A protein and the small-molecule ligand that binds it are described below.
Small molecule (SMILES): C/C=C(\C)[C@H](O)[C@H](C)/C=C(C)/C=C/C/C(C)=C/Cc1nc(OC)cc(O)c1C

Sequence of chain 1.E:
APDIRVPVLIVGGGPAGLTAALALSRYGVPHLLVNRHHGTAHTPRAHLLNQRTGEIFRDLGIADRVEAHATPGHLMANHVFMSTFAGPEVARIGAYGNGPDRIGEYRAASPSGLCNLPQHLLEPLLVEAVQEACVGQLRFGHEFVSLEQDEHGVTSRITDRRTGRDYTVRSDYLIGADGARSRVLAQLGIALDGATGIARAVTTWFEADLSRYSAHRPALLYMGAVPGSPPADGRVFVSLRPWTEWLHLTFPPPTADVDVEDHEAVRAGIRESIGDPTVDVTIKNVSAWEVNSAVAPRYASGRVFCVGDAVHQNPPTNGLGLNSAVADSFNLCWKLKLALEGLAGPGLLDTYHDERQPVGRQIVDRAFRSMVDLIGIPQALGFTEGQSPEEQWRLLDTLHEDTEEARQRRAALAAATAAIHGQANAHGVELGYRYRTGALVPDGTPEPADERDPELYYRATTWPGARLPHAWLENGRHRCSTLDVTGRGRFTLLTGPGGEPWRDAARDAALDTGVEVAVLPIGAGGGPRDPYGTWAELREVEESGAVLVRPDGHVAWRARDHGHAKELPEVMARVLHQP

Binding-site contacts:
Ligand atom CAE contacts residue LEU231 of chain 1.E at 3.7 Å (hydrophobic).
Ligand atom CAI contacts residue LEU58 of chain 1.E at 3.7 Å (hydrophobic).
Ligand atom CAC contacts residue LEU231 of chain 1.E at 3.9 Å (hydrophobic).
Ligand atom NAD contacts residue PRO326 of chain 1.E at 3.5 Å (h-bond).
Ligand atom CAA contacts residue HIS57 of chain 1.E at 3.5 Å.
Ligand atom CAL contacts residue THR327 of chain 1.E at 3.5 Å.
Ligand atom CAJ contacts residue VAL248 of chain 1.E at 3.8 Å (hydrophobic).
Ligand atom CAO contacts residue PHE261 of chain 1.E at 3.7 Å (hydrophobic).
Ligand atom CAI contacts residue FAD1 of chain 1.GA at 3.8 Å.
Ligand atom OAG contacts residue FAD1 of chain 1.GA at 3.3 Å.
Ligand atom CAO contacts residue VAL246 of chain 1.E at 3.5 Å (hydrophobic).
Ligand atom CAQ contacts residue MET381 of chain 1.E at 3.4 Å (hydrophobic).
Ligand atom CAK contacts residue MET233 of chain 1.E at 3.6 Å (hydrophobic).
Ligand atom CAN contacts residue PRO326 of chain 1.E at 3.9 Å (hydrophobic).
Ligand atom CAY contacts residue LEU384 of chain 1.E at 3.8 Å (hydrophobic).
Ligand atom CAC contacts residue PRO326 of chain 1.E at 3.1 Å (hydrophobic).
Ligand atom NAD contacts residue LEU231 of chain 1.E at 3.4 Å.
Ligand atom OAH contacts residue ASN328 of chain 1.E at 3.5 Å (h-bond).
Ligand atom CAR contacts residue MET381 of chain 1.E at 3.5 Å (hydrophobic).
Ligand atom CAJ contacts residue LEU259 of chain 1.E at 3.9 Å (hydrophobic).
Ligand atom OBA contacts residue ALA242 of chain 1.E at 2.7 Å (h-bond).
Ligand atom CAT contacts residue PHE261 of chain 1.E at 3.6 Å (hydrophobic).
Ligand atom NAD contacts residue THR327 of chain 1.E at 3.7 Å.
Ligand atom CBB contacts residue MET381 of chain 1.E at 3.6 Å (hydrophobic).
Ligand atom OAG contacts residue HIS57 of chain 1.E at 2.6 Å (h-bond).
Ligand atom CAB contacts residue FAD1 of chain 1.GA at 3.9 Å.
Ligand atom CAV contacts residue ALA242 of chain 1.E at 3.8 Å (hydrophobic).
Ligand atom CAB contacts residue PRO326 of chain 1.E at 3.5 Å (hydrophobic).
Ligand atom CAY contacts residue PRO241 of chain 1.E at 3.4 Å (hydrophobic).
Ligand atom CAI contacts residue TYR106 of chain 1.E at 3.7 Å (hydrophobic).
Ligand atom CAO contacts residue LEU384 of chain 1.E at 3.9 Å (hydrophobic).
Ligand atom OAH contacts residue GLY329 of chain 1.E at 3.2 Å (h-bond).
Ligand atom CAB contacts residue HIS57 of chain 1.E at 3.6 Å.
Ligand atom CAI contacts residue GLY329 of chain 1.E at 3.4 Å.
Ligand atom OAH contacts residue PRO326 of chain 1.E at 3.2 Å (h-bond).
Ligand atom CAX contacts residue PRO241 of chain 1.E at 3.4 Å (hydrophobic).
Ligand atom CAM contacts residue THR327 of chain 1.E at 3.9 Å.
Ligand atom CAS contacts residue MET381 of chain 1.E at 3.7 Å (hydrophobic).
Ligand atom CAQ contacts residue PHE261 of chain 1.E at 4.0 Å (hydrophobic).
Ligand atom CAP contacts residue PHE261 of chain 1.E at 3.9 Å (hydrophobic).